Sequence of chain 1.H:
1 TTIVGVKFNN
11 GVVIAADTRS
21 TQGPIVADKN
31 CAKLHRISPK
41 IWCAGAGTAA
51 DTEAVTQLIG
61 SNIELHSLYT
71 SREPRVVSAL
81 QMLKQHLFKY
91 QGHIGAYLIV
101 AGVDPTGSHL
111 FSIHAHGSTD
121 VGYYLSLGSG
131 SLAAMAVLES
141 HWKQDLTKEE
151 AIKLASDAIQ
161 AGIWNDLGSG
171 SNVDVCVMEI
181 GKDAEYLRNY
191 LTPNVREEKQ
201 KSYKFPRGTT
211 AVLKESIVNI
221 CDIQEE

Sequence of chain 1.I:
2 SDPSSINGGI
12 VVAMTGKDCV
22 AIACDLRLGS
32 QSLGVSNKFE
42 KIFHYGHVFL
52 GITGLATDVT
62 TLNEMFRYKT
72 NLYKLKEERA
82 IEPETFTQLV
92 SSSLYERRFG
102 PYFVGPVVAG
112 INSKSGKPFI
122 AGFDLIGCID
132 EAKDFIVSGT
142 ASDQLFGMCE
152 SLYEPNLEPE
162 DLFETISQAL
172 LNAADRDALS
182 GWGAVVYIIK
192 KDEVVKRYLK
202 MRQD

The small molecule below binds the protein below.
Small molecule (SMILES): CC(C)C[C@H](NC(=O)[C@H](Cc1ccccc1)NC(=O)c1cnccn1)B(O)O

Binding-site contacts:
Ligand atom C24 contacts residue GLY47 of chain 1.H at 3.4 Å.
Ligand atom N1 contacts residue CYS129 of chain 1.I at 3.7 Å.
Ligand atom O19 contacts residue THR21 of chain 1.H at 3.0 Å (h-bond).
Ligand atom C13 contacts residue THR21 of chain 1.H at 3.8 Å.
Ligand atom O27 contacts residue THR1 of chain 1.H at 2.4 Å (h-bond).
Ligand atom C16 contacts residue THR48 of chain 1.H at 3.8 Å.
Ligand atom O8 contacts residue ALA49 of chain 1.H at 3.1 Å (h-bond).
Ligand atom C6 contacts residue ASP125 of chain 1.I at 3.5 Å.
Ligand atom O27 contacts residue ALA46 of chain 1.H at 3.6 Å.
Ligand atom C24 contacts residue THR52 of chain 1.H at 4.0 Å.
Ligand atom C11 contacts residue THR21 of chain 1.H at 3.6 Å.
Ligand atom C22 contacts residue LYS33 of chain 1.H at 3.5 Å.
Ligand atom C18 contacts residue THR21 of chain 1.H at 4.0 Å.
Ligand atom C24 contacts residue ALA49 of chain 1.H at 3.7 Å (hydrophobic).
Ligand atom O19 contacts residue SER20 of chain 1.H at 3.2 Å (h-bond).
Ligand atom C10 contacts residue GLY47 of chain 1.H at 3.5 Å.
Ligand atom N20 contacts residue THR1 of chain 1.H at 3.7 Å.
Ligand atom C21 contacts residue LYS33 of chain 1.H at 4.0 Å.
Ligand atom B26 contacts residue THR1 of chain 1.H at 1.4 Å.
Ligand atom C5 contacts residue ASP125 of chain 1.I at 3.6 Å.
Ligand atom C22 contacts residue THR1 of chain 1.H at 2.6 Å.
Ligand atom C10 contacts residue THR21 of chain 1.H at 3.7 Å.
Ligand atom C23 contacts residue GLY47 of chain 1.H at 3.8 Å.
Ligand atom O27 contacts residue GLY47 of chain 1.H at 3.0 Å (h-bond).
Ligand atom C25 contacts residue ALA49 of chain 1.H at 3.5 Å (hydrophobic).
Ligand atom C24 contacts residue GLY45 of chain 1.H at 3.6 Å.
Ligand atom O28 contacts residue THR1 of chain 1.H at 2.3 Å (h-bond).
Ligand atom N9 contacts residue THR21 of chain 1.H at 3.0 Å (h-bond).
Ligand atom N4 contacts residue GLN22 of chain 1.H at 3.3 Å (h-bond).
Ligand atom C3 contacts residue THR21 of chain 1.H at 3.4 Å.
Ligand atom N20 contacts residue GLY47 of chain 1.H at 3.1 Å (h-bond).
Ligand atom C24 contacts residue ALA46 of chain 1.H at 3.9 Å (hydrophobic).
Ligand atom N1 contacts residue ALA49 of chain 1.H at 3.9 Å.
Ligand atom N1 contacts residue ASP125 of chain 1.I at 3.5 Å (salt-bridge).
Ligand atom C3 contacts residue GLN22 of chain 1.H at 3.1 Å.
Ligand atom C17 contacts residue GLY47 of chain 1.H at 3.8 Å.
Ligand atom C18 contacts residue GLY47 of chain 1.H at 3.7 Å.
Ligand atom C6 contacts residue CYS129 of chain 1.I at 3.6 Å (hydrophobic).
Ligand atom C21 contacts residue THR1 of chain 1.H at 2.4 Å.
Ligand atom C23 contacts residue ALA49 of chain 1.H at 3.7 Å (hydrophobic).